Sequence of chain 1.E:
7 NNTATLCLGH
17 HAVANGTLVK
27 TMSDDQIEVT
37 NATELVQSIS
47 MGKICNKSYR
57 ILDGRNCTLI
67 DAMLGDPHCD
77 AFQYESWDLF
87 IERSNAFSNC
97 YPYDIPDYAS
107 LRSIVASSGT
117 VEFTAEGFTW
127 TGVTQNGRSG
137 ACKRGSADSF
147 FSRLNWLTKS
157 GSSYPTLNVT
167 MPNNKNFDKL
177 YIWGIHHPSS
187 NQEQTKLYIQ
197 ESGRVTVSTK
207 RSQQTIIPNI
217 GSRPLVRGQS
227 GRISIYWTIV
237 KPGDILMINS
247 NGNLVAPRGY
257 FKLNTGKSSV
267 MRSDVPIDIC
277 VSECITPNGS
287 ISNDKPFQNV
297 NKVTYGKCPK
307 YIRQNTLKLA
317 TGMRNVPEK

A protein and the small-molecule ligand that binds it are described below.
Small molecule (SMILES): CC(=O)N[C@H]1[C@H](O[C@H]2[C@H](O)[C@@H](NC(C)=O)CO[C@@H]2CO)O[C@H](CO)[C@@H](O)[C@@H]1O

Binding-site contacts:
Ligand atom C6 contacts residue THR317 of chain 1.E at 4.1 Å.
Ligand atom O5 contacts residue ASN37 of chain 1.E at 2.3 Å (h-bond).
Ligand atom O6 contacts residue THR39 of chain 1.E at 4.2 Å.
Ligand atom N2 contacts residue ASN37 of chain 1.E at 3.2 Å (h-bond).
Ligand atom C5 contacts residue THR39 of chain 1.E at 4.2 Å.
Ligand atom C2 contacts residue ASN37 of chain 1.E at 2.6 Å.
Ligand atom C7 contacts residue ASN37 of chain 1.E at 3.8 Å.
Ligand atom C5 contacts residue ALA38 of chain 1.E at 4.4 Å (hydrophobic).
Ligand atom O5 contacts residue THR317 of chain 1.E at 3.3 Å (h-bond).
Ligand atom C5 contacts residue THR317 of chain 1.E at 4.3 Å.
Ligand atom O5 contacts residue ALA38 of chain 1.E at 4.2 Å.
Ligand atom C1 contacts residue ALA38 of chain 1.E at 4.4 Å (hydrophobic).
Ligand atom C1 contacts residue ASN37 of chain 1.E at 1.4 Å.
Ligand atom O7 contacts residue ASN37 of chain 1.E at 3.8 Å.
Ligand atom C6 contacts residue ALA38 of chain 1.E at 4.5 Å (hydrophobic).
Ligand atom C5 contacts residue ASN37 of chain 1.E at 3.5 Å.
Ligand atom C4 contacts residue ASN37 of chain 1.E at 4.2 Å.
Ligand atom O6 contacts residue THR317 of chain 1.E at 3.5 Å.
Ligand atom C6 contacts residue THR39 of chain 1.E at 3.3 Å.
Ligand atom C3 contacts residue ASN37 of chain 1.E at 3.9 Å.
Ligand atom O7 contacts residue THR39 of chain 1.E at 4.5 Å.
Ligand atom C1 contacts residue THR317 of chain 1.E at 4.0 Å.